Binding-site contacts:
Ligand atom C19 contacts residue THR118 of chain 1.A at 3.6 Å.
Ligand atom N2 contacts residue ALA71 of chain 1.A at 3.3 Å.
Ligand atom C11 contacts residue LEU172 of chain 1.A at 3.6 Å (hydrophobic).
Ligand atom C8 contacts residue ASP183 of chain 1.A at 3.3 Å.
Ligand atom C16 contacts residue GLY124 of chain 1.A at 3.7 Å.
Ligand atom N3 contacts residue LEU172 of chain 1.A at 3.7 Å.
Ligand atom N2 contacts residue LEU172 of chain 1.A at 3.5 Å.
Ligand atom C1 contacts residue VAL103 of chain 1.A at 3.7 Å (hydrophobic).
Ligand atom C12 contacts residue GLN119 of chain 1.A at 3.3 Å.
Ligand atom CL1 contacts residue LYS73 of chain 1.A at 3.7 Å.
Ligand atom C20 contacts residue THR118 of chain 1.A at 3.7 Å.
Ligand atom F1 contacts residue ARG104 of chain 1.A at 3.5 Å.
Ligand atom C8 contacts residue THR182 of chain 1.A at 3.5 Å.
Ligand atom N3 contacts residue MET121 of chain 1.A at 2.9 Å (h-bond).
Ligand atom F1 contacts residue LEU105 of chain 1.A at 3.2 Å.
Ligand atom C12 contacts residue LEU172 of chain 1.A at 3.5 Å (hydrophobic).
Ligand atom N1 contacts residue VAL54 of chain 1.A at 3.7 Å.
Ligand atom C4 contacts residue ASP183 of chain 1.A at 3.4 Å.
Ligand atom CL1 contacts residue ALA71 of chain 1.A at 3.6 Å.
Ligand atom C2 contacts residue VAL103 of chain 1.A at 3.7 Å (hydrophobic).
Ligand atom C9 contacts residue THR182 of chain 1.A at 3.4 Å.
Ligand atom N2 contacts residue THR118 of chain 1.A at 3.5 Å.
Ligand atom CL1 contacts residue THR118 of chain 1.A at 3.5 Å.
Ligand atom F1 contacts residue THR118 of chain 1.A at 3.6 Å.
Ligand atom C6 contacts residue ASP183 of chain 1.A at 3.4 Å.
Ligand atom C4 contacts residue PHE184 of chain 1.A at 3.7 Å (hydrophobic).
Ligand atom C16 contacts residue CYS125 of chain 1.A at 3.3 Å (hydrophobic).
Ligand atom C12 contacts residue ALA71 of chain 1.A at 3.6 Å (hydrophobic).
Ligand atom C7 contacts residue LYS73 of chain 1.A at 3.6 Å.
Ligand atom CL1 contacts residue LEU116 of chain 1.A at 3.2 Å.
Ligand atom N3 contacts residue LEU120 of chain 1.A at 3.7 Å.
Ligand atom O1 contacts residue LEU116 of chain 1.A at 3.7 Å.
Ligand atom C17 contacts residue CYS125 of chain 1.A at 2.3 Å (hydrophobic).
Ligand atom C11 contacts residue ALA71 of chain 1.A at 3.7 Å (hydrophobic).
Ligand atom C8 contacts residue LYS73 of chain 1.A at 3.7 Å.
Ligand atom F1 contacts residue VAL103 of chain 1.A at 3.6 Å.
Ligand atom C3 contacts residue PHE184 of chain 1.A at 3.5 Å (hydrophobic).
Ligand atom O1 contacts residue LYS73 of chain 1.A at 3.6 Å.
Ligand atom C6 contacts residue LEU116 of chain 1.A at 3.7 Å (hydrophobic).
Ligand atom C12 contacts residue MET121 of chain 1.A at 3.7 Å (hydrophobic).

The protein below binds the small molecule below.
Small molecule (SMILES): CCc1cc2ncnc(Nc3ccc(OCc4cccc(F)c4)c(Cl)c3)c2s1

Sequence of chain 1.A:
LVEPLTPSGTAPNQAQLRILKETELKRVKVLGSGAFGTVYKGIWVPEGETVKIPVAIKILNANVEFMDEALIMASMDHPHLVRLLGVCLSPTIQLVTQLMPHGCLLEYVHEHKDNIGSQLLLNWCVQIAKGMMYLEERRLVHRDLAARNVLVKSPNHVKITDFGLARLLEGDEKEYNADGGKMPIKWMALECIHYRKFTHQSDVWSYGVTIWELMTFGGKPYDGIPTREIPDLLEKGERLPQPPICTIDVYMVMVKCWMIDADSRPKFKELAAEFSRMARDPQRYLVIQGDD